Sequence of chain 1.D:
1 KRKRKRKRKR

Sequence of chain 1.A:
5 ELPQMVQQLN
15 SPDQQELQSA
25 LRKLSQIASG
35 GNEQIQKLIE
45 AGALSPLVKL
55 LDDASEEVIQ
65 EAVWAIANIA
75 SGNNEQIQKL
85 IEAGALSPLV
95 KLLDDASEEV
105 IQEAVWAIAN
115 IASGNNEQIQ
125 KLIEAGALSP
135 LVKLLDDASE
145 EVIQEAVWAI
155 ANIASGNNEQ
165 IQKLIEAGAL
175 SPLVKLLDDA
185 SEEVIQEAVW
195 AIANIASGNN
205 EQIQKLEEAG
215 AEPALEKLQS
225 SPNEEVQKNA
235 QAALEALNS

A small-molecule ligand and the protein it binds are described below.
Small molecule (SMILES): NCCCC[C@@H](C=O)NC(=O)[C@H](CCCN=C(N)N)NC(=O)[C@H](CCCCN)NC(=O)[C@H](CCCN=C(N)N)NC(=O)[C@H](CCCCN)NC(=O)[C@@H](N)CCCN=C(N)N

Binding-site contacts:
Ligand atom NE contacts residue SER201 of chain 1.A at 2.8 Å (h-bond).
Ligand atom CZ contacts residue ASN162 of chain 1.A at 3.3 Å.
Ligand atom CD contacts residue SER201 of chain 1.A at 3.8 Å.
Ligand atom N contacts residue TRP194 of chain 1.A at 3.6 Å.
Ligand atom NH2 contacts residue GLY202 of chain 1.A at 3.7 Å.
Ligand atom C contacts residue LYS1 of chain 1.D at 3.7 Å.
Ligand atom NH1 contacts residue TRP194 of chain 1.A at 3.4 Å.
Ligand atom CD contacts residue SER159 of chain 1.A at 3.7 Å.
Ligand atom CG contacts residue SER159 of chain 1.A at 3.7 Å.
Ligand atom CA contacts residue ASN198 of chain 1.A at 3.4 Å.
Ligand atom CG contacts residue SER201 of chain 1.A at 3.8 Å.
Ligand atom NH1 contacts residue GLU229 of chain 1.A at 3.8 Å.
Ligand atom NH1 contacts residue ASN162 of chain 1.A at 3.0 Å (h-bond).
Ligand atom NZ contacts residue GLY118 of chain 1.A at 2.8 Å (h-bond).
Ligand atom NH1 contacts residue ILE165 of chain 1.A at 3.5 Å.
Ligand atom CE contacts residue ASN120 of chain 1.A at 3.2 Å.
Ligand atom O contacts residue ASN198 of chain 1.A at 3.3 Å (h-bond).
Ligand atom NZ contacts residue ASN119 of chain 1.A at 3.6 Å.
Ligand atom CE contacts residue ARG2 of chain 1.D at 3.3 Å.
Ligand atom NH2 contacts residue GLU229 of chain 1.A at 3.1 Å (salt-bridge).
Ligand atom O contacts residue LYS1 of chain 1.D at 2.8 Å (salt-bridge).
Ligand atom NH1 contacts residue ASN161 of chain 1.A at 3.6 Å.
Ligand atom NH1 contacts residue GLY160 of chain 1.A at 2.9 Å (h-bond).
Ligand atom O contacts residue TRP194 of chain 1.A at 2.9 Å (h-bond).
Ligand atom O contacts residue SER159 of chain 1.A at 3.3 Å.
Ligand atom NH2 contacts residue ASN162 of chain 1.A at 2.7 Å (h-bond).
Ligand atom CB contacts residue TRP194 of chain 1.A at 3.6 Å (hydrophobic).
Ligand atom NZ contacts residue ILE123 of chain 1.A at 3.6 Å.
Ligand atom CZ contacts residue SER201 of chain 1.A at 3.4 Å.
Ligand atom CE contacts residue SER159 of chain 1.A at 3.4 Å.
Ligand atom CD contacts residue SER159 of chain 1.A at 3.5 Å.
Ligand atom CD contacts residue GLY160 of chain 1.A at 3.5 Å.
Ligand atom C contacts residue ASN198 of chain 1.A at 3.8 Å.
Ligand atom NE contacts residue TRP194 of chain 1.A at 3.6 Å.
Ligand atom CB contacts residue SER159 of chain 1.A at 3.3 Å.
Ligand atom NZ contacts residue ASN120 of chain 1.A at 2.9 Å (h-bond).
Ligand atom C contacts residue SER159 of chain 1.A at 3.6 Å.
Ligand atom NH2 contacts residue SER201 of chain 1.A at 2.9 Å (h-bond).
Ligand atom CZ contacts residue ILE165 of chain 1.A at 3.7 Å (hydrophobic).
Ligand atom CB contacts residue ASN198 of chain 1.A at 3.7 Å.